Binding-site contacts:
Ligand atom C4 contacts residue PRO205 of chain 1.BB at 4.2 Å (hydrophobic).
Ligand atom O5' contacts residue DC1 of chain 1.KF at 2.5 Å (h-bond).
Ligand atom N9 contacts residue HIS415 of chain 1.BB at 4.3 Å.
Ligand atom C2' contacts residue HIS415 of chain 1.BB at 4.3 Å.
Ligand atom C5 contacts residue HIS415 of chain 1.BB at 4.4 Å.
Ligand atom N6 contacts residue PRO205 of chain 1.BB at 3.9 Å.
Ligand atom N9 contacts residue PRO416 of chain 1.BB at 4.4 Å.
Ligand atom C8 contacts residue PRO205 of chain 1.BB at 4.3 Å (hydrophobic).
Ligand atom N6 contacts residue ASN394 of chain 1.BB at 4.0 Å.
Ligand atom OP2 contacts residue DC1 of chain 1.KF at 2.5 Å (h-bond).
Ligand atom C2 contacts residue PRO416 of chain 1.BB at 3.1 Å (hydrophobic).
Ligand atom C1' contacts residue PRO416 of chain 1.BB at 4.3 Å (hydrophobic).
Ligand atom C8 contacts residue HIS415 of chain 1.BB at 3.6 Å.
Ligand atom C5 contacts residue PRO416 of chain 1.BB at 4.2 Å (hydrophobic).
Ligand atom N1 contacts residue PRO416 of chain 1.BB at 3.1 Å (h-bond).
Ligand atom N7 contacts residue PRO205 of chain 1.BB at 3.7 Å.
Ligand atom C6 contacts residue PRO205 of chain 1.BB at 3.7 Å (hydrophobic).
Ligand atom OP1 contacts residue DC1 of chain 1.KF at 2.5 Å (h-bond).
Ligand atom N1 contacts residue GLY424 of chain 1.BB at 4.1 Å.
Ligand atom C4' contacts residue DC1 of chain 1.KF at 4.5 Å.
Ligand atom N1 contacts residue VAL204 of chain 1.BB at 4.4 Å.
Ligand atom C6 contacts residue PRO416 of chain 1.BB at 3.7 Å (hydrophobic).
Ligand atom N7 contacts residue HIS415 of chain 1.BB at 3.6 Å.
Ligand atom C2 contacts residue GLY424 of chain 1.BB at 4.2 Å.
Ligand atom N6 contacts residue SER417 of chain 1.BB at 4.3 Å.
Ligand atom P contacts residue DC1 of chain 1.KF at 1.6 Å.
Ligand atom N6 contacts residue PRO416 of chain 1.BB at 4.3 Å.
Ligand atom N1 contacts residue PRO205 of chain 1.BB at 4.4 Å.
Ligand atom N3 contacts residue PRO416 of chain 1.BB at 3.5 Å.
Ligand atom C4 contacts residue PRO416 of chain 1.BB at 4.1 Å (hydrophobic).
Ligand atom C5' contacts residue DC1 of chain 1.KF at 3.1 Å.
Ligand atom C5 contacts residue PRO205 of chain 1.BB at 3.6 Å (hydrophobic).

Sequence of chain 1.BB:
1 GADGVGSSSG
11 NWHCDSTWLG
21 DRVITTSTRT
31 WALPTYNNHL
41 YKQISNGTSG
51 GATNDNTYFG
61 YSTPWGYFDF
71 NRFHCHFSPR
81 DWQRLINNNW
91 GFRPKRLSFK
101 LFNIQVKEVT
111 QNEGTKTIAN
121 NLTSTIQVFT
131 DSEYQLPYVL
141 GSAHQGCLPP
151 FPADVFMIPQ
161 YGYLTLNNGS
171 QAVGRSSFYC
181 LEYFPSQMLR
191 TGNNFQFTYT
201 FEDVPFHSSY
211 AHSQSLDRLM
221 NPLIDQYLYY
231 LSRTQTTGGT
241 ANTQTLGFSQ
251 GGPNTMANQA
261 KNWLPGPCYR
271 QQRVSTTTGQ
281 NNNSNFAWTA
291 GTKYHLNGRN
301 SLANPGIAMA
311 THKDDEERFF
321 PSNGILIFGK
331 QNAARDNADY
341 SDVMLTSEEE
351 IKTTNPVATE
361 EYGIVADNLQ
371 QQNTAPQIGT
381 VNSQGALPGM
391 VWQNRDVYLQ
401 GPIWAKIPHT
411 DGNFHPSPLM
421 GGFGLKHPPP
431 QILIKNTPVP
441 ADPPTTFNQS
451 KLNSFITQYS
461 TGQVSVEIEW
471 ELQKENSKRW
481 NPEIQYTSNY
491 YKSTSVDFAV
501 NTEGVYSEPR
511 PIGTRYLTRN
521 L

A small-molecule ligand and the protein it binds are described below.
Small molecule (SMILES): Nc1ncnc2c1ncn2[C@H]1C[C@H](O)[C@@H](COP(=O)(O)O)O1